Binding-site contacts:
Ligand atom C1 contacts residue SER731 of chain 1.B at 4.0 Å.
Ligand atom N2 contacts residue ASN546 of chain 1.B at 3.0 Å (h-bond).
Ligand atom C2 contacts residue ARG543 of chain 1.B at 4.2 Å.
Ligand atom C3 contacts residue ASN546 of chain 1.B at 3.8 Å.
Ligand atom O7 contacts residue ASN546 of chain 1.B at 4.3 Å.
Ligand atom O4 contacts residue SER731 of chain 1.B at 4.0 Å.
Ligand atom O7 contacts residue NAG1 of chain 1.Q at 3.3 Å.
Ligand atom O4 contacts residue THR730 of chain 1.B at 4.3 Å.
Ligand atom C4 contacts residue ASN546 of chain 1.B at 4.1 Å.
Ligand atom C1 contacts residue THR730 of chain 1.B at 3.9 Å.
Ligand atom O6 contacts residue ARG543 of chain 1.B at 3.5 Å (salt-bridge).
Ligand atom C2 contacts residue ASN546 of chain 1.B at 2.4 Å.
Ligand atom O7 contacts residue ARG543 of chain 1.B at 4.3 Å.
Ligand atom O5 contacts residue THR730 of chain 1.B at 4.4 Å.
Ligand atom C5 contacts residue LEU729 of chain 1.B at 4.4 Å (hydrophobic).
Ligand atom C8 contacts residue NAG2 of chain 1.Q at 3.8 Å.
Ligand atom O7 contacts residue NAG2 of chain 1.Q at 3.9 Å.
Ligand atom C1 contacts residue ASN546 of chain 1.B at 1.4 Å.
Ligand atom O5 contacts residue LYS544 of chain 1.B at 4.4 Å.
Ligand atom C6 contacts residue ARG543 of chain 1.B at 3.9 Å.
Ligand atom O4 contacts residue LEU729 of chain 1.B at 4.1 Å.
Ligand atom C7 contacts residue NAG1 of chain 1.Q at 4.1 Å.
Ligand atom C2 contacts residue THR730 of chain 1.B at 4.5 Å.
Ligand atom C1 contacts residue LEU729 of chain 1.B at 4.2 Å (hydrophobic).
Ligand atom C5 contacts residue ASN546 of chain 1.B at 3.7 Å.
Ligand atom O5 contacts residue ASN546 of chain 1.B at 2.4 Å (h-bond).
Ligand atom C7 contacts residue NAG2 of chain 1.Q at 4.5 Å.
Ligand atom O6 contacts residue NAG1 of chain 1.Q at 3.8 Å.
Ligand atom C3 contacts residue THR730 of chain 1.B at 4.2 Å.
Ligand atom C1 contacts residue ARG543 of chain 1.B at 4.5 Å.
Ligand atom C8 contacts residue ASP732 of chain 1.B at 4.2 Å.
Ligand atom C7 contacts residue ASN546 of chain 1.B at 3.9 Å.
Ligand atom C5 contacts residue THR730 of chain 1.B at 4.1 Å.
Ligand atom C8 contacts residue NAG1 of chain 1.Q at 3.7 Å.
Ligand atom O6 contacts residue THR730 of chain 1.B at 4.4 Å.
Ligand atom C6 contacts residue LEU729 of chain 1.B at 3.8 Å (hydrophobic).

This small molecule binds to this protein.
Small molecule (SMILES): CC(=O)N[C@H]1[C@H](O[C@H]2[C@H](O)[C@@H](NC(C)=O)CO[C@@H]2CO)O[C@H](CO)[C@@H](O[C@@H]2O[C@H](CO)[C@@H](O)[C@H](O[C@@H]3O[C@H](CO)[C@@H](O)[C@H](O)[C@@H]3O)[C@@H]2O)[C@@H]1O

Sequence of chain 1.B:
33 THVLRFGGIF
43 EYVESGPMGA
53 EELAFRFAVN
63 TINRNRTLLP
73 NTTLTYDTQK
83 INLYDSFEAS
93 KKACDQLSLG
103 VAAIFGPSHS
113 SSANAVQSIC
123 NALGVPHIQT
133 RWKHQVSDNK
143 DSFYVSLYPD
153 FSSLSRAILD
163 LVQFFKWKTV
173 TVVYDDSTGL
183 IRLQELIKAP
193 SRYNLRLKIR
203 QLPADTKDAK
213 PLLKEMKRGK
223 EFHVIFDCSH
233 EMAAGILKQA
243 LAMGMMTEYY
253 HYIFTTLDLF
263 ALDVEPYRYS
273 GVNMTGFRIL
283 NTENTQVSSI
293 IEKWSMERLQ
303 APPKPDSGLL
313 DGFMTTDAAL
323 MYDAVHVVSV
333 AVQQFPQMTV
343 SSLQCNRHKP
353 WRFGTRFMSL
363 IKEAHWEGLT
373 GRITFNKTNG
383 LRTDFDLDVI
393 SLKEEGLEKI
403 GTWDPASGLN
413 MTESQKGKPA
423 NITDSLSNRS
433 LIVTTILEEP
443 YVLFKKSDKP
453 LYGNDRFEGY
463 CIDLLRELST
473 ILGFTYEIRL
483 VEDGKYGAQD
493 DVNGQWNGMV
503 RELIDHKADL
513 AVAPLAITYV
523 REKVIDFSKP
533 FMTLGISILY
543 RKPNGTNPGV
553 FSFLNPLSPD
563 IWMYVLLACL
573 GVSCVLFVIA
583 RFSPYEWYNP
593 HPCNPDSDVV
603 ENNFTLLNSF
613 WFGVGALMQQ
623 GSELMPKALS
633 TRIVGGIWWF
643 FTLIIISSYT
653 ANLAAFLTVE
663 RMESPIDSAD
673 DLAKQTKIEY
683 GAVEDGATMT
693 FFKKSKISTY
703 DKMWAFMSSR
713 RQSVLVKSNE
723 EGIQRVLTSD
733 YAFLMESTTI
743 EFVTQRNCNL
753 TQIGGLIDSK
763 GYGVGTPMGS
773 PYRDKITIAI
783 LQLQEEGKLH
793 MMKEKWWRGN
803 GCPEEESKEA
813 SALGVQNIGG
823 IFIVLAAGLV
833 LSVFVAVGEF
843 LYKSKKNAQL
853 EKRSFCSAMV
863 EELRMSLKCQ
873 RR